Binding-site contacts:
Ligand atom C3 contacts residue ASN181 of chain 1.C at 3.9 Å.
Ligand atom C2 contacts residue ASN181 of chain 1.C at 2.5 Å.
Ligand atom C8 contacts residue ASN234 of chain 1.C at 3.8 Å.
Ligand atom O5 contacts residue GLN270 of chain 1.C at 3.6 Å.
Ligand atom O5 contacts residue ASN181 of chain 1.C at 2.4 Å (h-bond).
Ligand atom N2 contacts residue ASN181 of chain 1.C at 3.0 Å (h-bond).
Ligand atom O6 contacts residue GLU271 of chain 1.C at 3.2 Å (salt-bridge).
Ligand atom C5 contacts residue THR183 of chain 1.C at 3.6 Å.
Ligand atom C8 contacts residue THR183 of chain 1.C at 3.9 Å.
Ligand atom O7 contacts residue GLU271 of chain 1.C at 4.1 Å.
Ligand atom O7 contacts residue ASN181 of chain 1.C at 4.3 Å.
Ligand atom C6 contacts residue GLU271 of chain 1.C at 3.1 Å.
Ligand atom C1 contacts residue THR183 of chain 1.C at 3.4 Å.
Ligand atom C3 contacts residue GLU294 of chain 1.C at 3.9 Å.
Ligand atom C5 contacts residue GLN270 of chain 1.C at 4.4 Å.
Ligand atom C2 contacts residue THR183 of chain 1.C at 4.2 Å.
Ligand atom N2 contacts residue THR183 of chain 1.C at 4.4 Å.
Ligand atom C5 contacts residue ASN181 of chain 1.C at 3.7 Å.
Ligand atom O7 contacts residue GLU294 of chain 1.C at 3.9 Å.
Ligand atom C5 contacts residue GLU271 of chain 1.C at 4.4 Å.
Ligand atom C1 contacts residue ASN181 of chain 1.C at 1.4 Å.
Ligand atom C6 contacts residue GLN270 of chain 1.C at 3.8 Å.
Ligand atom O5 contacts residue THR183 of chain 1.C at 3.4 Å (h-bond).
Ligand atom C3 contacts residue THR183 of chain 1.C at 4.3 Å.
Ligand atom O6 contacts residue GLN270 of chain 1.C at 3.2 Å.
Ligand atom O3 contacts residue GLU294 of chain 1.C at 3.5 Å (salt-bridge).
Ligand atom C1 contacts residue GLN270 of chain 1.C at 4.0 Å.
Ligand atom C4 contacts residue THR183 of chain 1.C at 4.4 Å.
Ligand atom C1 contacts residue GLU271 of chain 1.C at 4.1 Å.
Ligand atom O7 contacts residue TYR292 of chain 1.C at 3.9 Å.
Ligand atom C7 contacts residue ASN181 of chain 1.C at 4.1 Å.
Ligand atom C4 contacts residue ASN181 of chain 1.C at 4.3 Å.

Sequence of chain 1.C:
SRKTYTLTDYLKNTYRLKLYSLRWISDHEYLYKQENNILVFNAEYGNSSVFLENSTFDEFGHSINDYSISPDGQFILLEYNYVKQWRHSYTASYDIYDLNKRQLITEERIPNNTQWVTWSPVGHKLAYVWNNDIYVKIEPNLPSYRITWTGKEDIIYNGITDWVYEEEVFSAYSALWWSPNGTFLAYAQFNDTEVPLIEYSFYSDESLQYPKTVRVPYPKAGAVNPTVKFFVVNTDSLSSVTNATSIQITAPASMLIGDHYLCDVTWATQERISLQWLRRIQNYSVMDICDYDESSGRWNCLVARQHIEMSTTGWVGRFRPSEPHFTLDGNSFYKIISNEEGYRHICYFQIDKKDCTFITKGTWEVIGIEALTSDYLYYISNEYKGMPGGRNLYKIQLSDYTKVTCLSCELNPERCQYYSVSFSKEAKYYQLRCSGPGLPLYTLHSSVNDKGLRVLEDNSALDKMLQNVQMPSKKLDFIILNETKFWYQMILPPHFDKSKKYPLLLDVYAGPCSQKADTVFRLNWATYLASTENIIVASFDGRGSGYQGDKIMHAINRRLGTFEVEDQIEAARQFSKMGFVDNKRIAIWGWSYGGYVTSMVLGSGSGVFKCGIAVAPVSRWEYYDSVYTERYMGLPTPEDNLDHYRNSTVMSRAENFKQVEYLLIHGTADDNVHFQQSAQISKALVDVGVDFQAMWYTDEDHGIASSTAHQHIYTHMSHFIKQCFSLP

The small molecule below binds the protein below.
Small molecule (SMILES): CC(=O)N[C@H]1[C@H](O[C@H]2[C@H](O)[C@@H](NC(C)=O)CO[C@@H]2CO)O[C@H](CO)[C@@H](O)[C@@H]1O